Sequence of chain 1.B:
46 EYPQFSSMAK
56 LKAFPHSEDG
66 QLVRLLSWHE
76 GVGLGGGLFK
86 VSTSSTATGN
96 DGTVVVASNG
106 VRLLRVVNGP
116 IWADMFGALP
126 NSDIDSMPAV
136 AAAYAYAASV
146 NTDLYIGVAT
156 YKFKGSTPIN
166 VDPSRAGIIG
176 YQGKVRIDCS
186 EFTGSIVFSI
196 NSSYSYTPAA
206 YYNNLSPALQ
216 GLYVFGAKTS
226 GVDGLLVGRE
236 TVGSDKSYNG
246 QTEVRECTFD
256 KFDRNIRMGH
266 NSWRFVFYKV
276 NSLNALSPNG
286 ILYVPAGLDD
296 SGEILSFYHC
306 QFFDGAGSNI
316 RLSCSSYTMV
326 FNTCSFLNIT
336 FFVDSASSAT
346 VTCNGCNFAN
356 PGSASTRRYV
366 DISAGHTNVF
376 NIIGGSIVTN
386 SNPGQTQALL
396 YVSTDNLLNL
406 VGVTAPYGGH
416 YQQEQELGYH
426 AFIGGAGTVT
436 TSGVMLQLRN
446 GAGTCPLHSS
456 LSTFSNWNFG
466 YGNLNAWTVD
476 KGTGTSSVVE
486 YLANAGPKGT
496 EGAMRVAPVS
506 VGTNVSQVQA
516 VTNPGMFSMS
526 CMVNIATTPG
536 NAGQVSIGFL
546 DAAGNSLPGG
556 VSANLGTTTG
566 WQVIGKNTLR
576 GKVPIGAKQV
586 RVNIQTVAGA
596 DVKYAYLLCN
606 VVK

Sequence of chain 1.A:
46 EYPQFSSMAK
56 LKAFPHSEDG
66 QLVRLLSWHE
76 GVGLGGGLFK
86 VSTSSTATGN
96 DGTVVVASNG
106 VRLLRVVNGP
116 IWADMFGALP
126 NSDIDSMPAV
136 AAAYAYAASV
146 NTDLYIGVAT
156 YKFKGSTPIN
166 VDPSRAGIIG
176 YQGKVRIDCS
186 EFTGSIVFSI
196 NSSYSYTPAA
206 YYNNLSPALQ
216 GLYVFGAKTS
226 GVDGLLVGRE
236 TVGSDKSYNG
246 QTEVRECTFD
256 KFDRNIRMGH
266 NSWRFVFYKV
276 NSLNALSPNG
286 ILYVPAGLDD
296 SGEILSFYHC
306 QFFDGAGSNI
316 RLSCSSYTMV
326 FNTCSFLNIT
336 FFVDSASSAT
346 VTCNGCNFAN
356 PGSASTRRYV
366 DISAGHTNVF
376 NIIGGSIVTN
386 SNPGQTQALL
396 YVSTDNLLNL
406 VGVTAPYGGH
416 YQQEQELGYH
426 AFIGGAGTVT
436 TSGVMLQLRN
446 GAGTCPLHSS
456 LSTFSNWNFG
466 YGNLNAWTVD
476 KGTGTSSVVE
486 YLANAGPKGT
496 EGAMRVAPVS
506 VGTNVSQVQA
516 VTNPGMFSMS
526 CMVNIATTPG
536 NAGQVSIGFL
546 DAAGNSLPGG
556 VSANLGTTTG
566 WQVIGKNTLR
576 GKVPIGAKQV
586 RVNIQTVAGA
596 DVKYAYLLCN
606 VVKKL

Binding-site contacts:
Ligand atom O6 contacts residue TRP268 of chain 1.B at 3.5 Å.
Ligand atom C4 contacts residue ASP295 of chain 1.B at 3.4 Å.
Ligand atom O2 contacts residue PRO356 of chain 1.A at 3.4 Å.
Ligand atom C2 contacts residue PRO356 of chain 1.A at 3.5 Å (hydrophobic).
Ligand atom O4 contacts residue TRP268 of chain 1.B at 3.2 Å.
Ligand atom O6 contacts residue GLY297 of chain 1.B at 3.2 Å (h-bond).
Ligand atom O5 contacts residue TYR243 of chain 1.B at 3.5 Å.
Ligand atom O6 contacts residue GLU298 of chain 1.B at 3.2 Å (salt-bridge).
Ligand atom C6 contacts residue SER358 of chain 1.A at 3.2 Å.
Ligand atom O6 contacts residue TYR201 of chain 1.B at 3.6 Å.
Ligand atom C6 contacts residue TRP268 of chain 1.B at 3.6 Å (hydrophobic).
Ligand atom O6 contacts residue PHE308 of chain 1.A at 3.5 Å.
Ligand atom C1 contacts residue TRP268 of chain 1.B at 3.6 Å (hydrophobic).
Ligand atom C1 contacts residue ASP309 of chain 1.A at 3.6 Å.
Ligand atom C6 contacts residue BMA6 of chain 1.F at 3.6 Å.
Ligand atom C3 contacts residue GLU298 of chain 1.B at 3.6 Å.
Ligand atom O2 contacts residue GLU298 of chain 1.B at 3.0 Å (salt-bridge).
Ligand atom O1 contacts residue BMA6 of chain 1.F at 3.5 Å (h-bond).
Ligand atom C6 contacts residue ASP295 of chain 1.B at 3.4 Å.
Ligand atom O4 contacts residue ASP295 of chain 1.B at 2.7 Å (salt-bridge).
Ligand atom O2 contacts residue LEU332 of chain 1.A at 3.3 Å.
Ligand atom C6 contacts residue ASP309 of chain 1.A at 3.4 Å.
Ligand atom O6 contacts residue SER296 of chain 1.B at 2.9 Å.
Ligand atom O2 contacts residue LYS241 of chain 1.B at 2.9 Å (salt-bridge).
Ligand atom O4 contacts residue PRO356 of chain 1.A at 3.6 Å (h-bond).
Ligand atom C2 contacts residue ASN333 of chain 1.A at 3.6 Å.
Ligand atom O2 contacts residue PRO356 of chain 1.A at 2.8 Å (h-bond).
Ligand atom O6 contacts residue ASP309 of chain 1.A at 2.7 Å (salt-bridge).
Ligand atom O6 contacts residue TYR243 of chain 1.B at 2.8 Å (h-bond).
Ligand atom O5 contacts residue TRP268 of chain 1.B at 3.5 Å.
Ligand atom O6A contacts residue ARG362 of chain 1.A at 2.7 Å (salt-bridge).
Ligand atom C1 contacts residue GLU298 of chain 1.B at 3.0 Å.
Ligand atom C2 contacts residue GLU298 of chain 1.B at 3.4 Å.
Ligand atom C2 contacts residue ASP309 of chain 1.A at 3.4 Å.
Ligand atom O6 contacts residue BMA6 of chain 1.F at 3.5 Å.
Ligand atom O6B contacts residue SER358 of chain 1.A at 2.7 Å (h-bond).
Ligand atom O6A contacts residue SER358 of chain 1.A at 3.3 Å (h-bond).
Ligand atom O5 contacts residue BMA6 of chain 1.F at 3.0 Å.
Ligand atom O3 contacts residue LYS241 of chain 1.B at 3.2 Å (salt-bridge).
Ligand atom C1 contacts residue ASP309 of chain 1.A at 3.6 Å.

The small molecule below binds the protein below.
Small molecule (SMILES): O=C(O)[C@H]1O[C@H](O[C@@H]2[C@H](O)[C@H](O[C@H]3[C@H](O)[C@@H](O)[C@@H](O[C@@H]4[C@@H](O)[C@H](O)O[C@H](CO)[C@H]4O)O[C@@H]3CO)O[C@H](CO)[C@H]2O)[C@H](O)[C@@H](O)[C@@H]1O